Binding-site contacts:
Ligand atom C29 contacts residue GLN19 of chain 1.B at 3.7 Å.
Ligand atom N1 contacts residue ASP38 of chain 1.B at 2.7 Å (salt-bridge).
Ligand atom C3 contacts residue TYR83 of chain 1.B at 3.4 Å (hydrophobic).
Ligand atom C4 contacts residue THR85 of chain 1.B at 3.7 Å.
Ligand atom C25 contacts residue GLY228 of chain 1.B at 3.1 Å.
Ligand atom C25 contacts residue THR18 of chain 1.B at 3.1 Å.
Ligand atom C25 contacts residue ALA229 of chain 1.B at 3.5 Å (hydrophobic).
Ligand atom N7 contacts residue ASP38 of chain 1.B at 2.8 Å (salt-bridge).
Ligand atom O8 contacts residue THR85 of chain 1.B at 3.0 Å (h-bond).
Ligand atom O8 contacts residue SER84 of chain 1.B at 3.5 Å (h-bond).
Ligand atom C11 contacts residue TYR83 of chain 1.B at 3.6 Å (hydrophobic).
Ligand atom C12 contacts residue GLY228 of chain 1.B at 3.5 Å.
Ligand atom C16 contacts residue THR85 of chain 1.B at 3.6 Å.
Ligand atom C24 contacts residue GLY228 of chain 1.B at 3.2 Å.
Ligand atom C26 contacts residue THR227 of chain 1.B at 3.3 Å.
Ligand atom C23 contacts residue THR18 of chain 1.B at 3.6 Å.
Ligand atom C9 contacts residue ASP226 of chain 1.B at 3.4 Å.
Ligand atom C25 contacts residue SER230 of chain 1.B at 3.4 Å.
Ligand atom C23 contacts residue GLY228 of chain 1.B at 3.6 Å.
Ligand atom N7 contacts residue GLY228 of chain 1.B at 3.6 Å.
Ligand atom C24 contacts residue THR18 of chain 1.B at 3.2 Å.
Ligand atom C3 contacts residue THR85 of chain 1.B at 3.7 Å.
Ligand atom C15 contacts residue GLY228 of chain 1.B at 3.1 Å.
Ligand atom C17 contacts residue THR85 of chain 1.B at 3.5 Å.
Ligand atom C16 contacts residue GLY228 of chain 1.B at 3.7 Å.
Ligand atom C26 contacts residue ALA229 of chain 1.B at 3.7 Å (hydrophobic).
Ligand atom C27 contacts residue TYR20 of chain 1.B at 3.3 Å (hydrophobic).
Ligand atom C6 contacts residue ASP38 of chain 1.B at 3.5 Å.
Ligand atom C28 contacts residue VAL36 of chain 1.B at 3.5 Å (hydrophobic).
Ligand atom C23 contacts residue SER230 of chain 1.B at 3.4 Å.
Ligand atom C28 contacts residue TYR20 of chain 1.B at 3.3 Å (hydrophobic).
Ligand atom C11 contacts residue ASP38 of chain 1.B at 3.4 Å.
Ligand atom C28 contacts residue GLN19 of chain 1.B at 3.6 Å.
Ligand atom C2 contacts residue ASP38 of chain 1.B at 3.7 Å.
Ligand atom N7 contacts residue ASP226 of chain 1.B at 2.8 Å (salt-bridge).
Ligand atom C26 contacts residue GLY228 of chain 1.B at 3.6 Å.
Ligand atom C26 contacts residue THR18 of chain 1.B at 3.7 Å.
Ligand atom N22 contacts residue GLY228 of chain 1.B at 2.8 Å (h-bond).
Ligand atom C18 contacts residue THR85 of chain 1.B at 3.6 Å.
Ligand atom C27 contacts residue THR227 of chain 1.B at 3.4 Å.

A protein and the small-molecule ligand that binds it are described below.
Small molecule (SMILES): [H]/N=C1/N[C@](C)(C(C)C)CC(=O)N1Cc1cccc(C(=O)NCc2ccccc2)c1

Sequence of chain 1.B:
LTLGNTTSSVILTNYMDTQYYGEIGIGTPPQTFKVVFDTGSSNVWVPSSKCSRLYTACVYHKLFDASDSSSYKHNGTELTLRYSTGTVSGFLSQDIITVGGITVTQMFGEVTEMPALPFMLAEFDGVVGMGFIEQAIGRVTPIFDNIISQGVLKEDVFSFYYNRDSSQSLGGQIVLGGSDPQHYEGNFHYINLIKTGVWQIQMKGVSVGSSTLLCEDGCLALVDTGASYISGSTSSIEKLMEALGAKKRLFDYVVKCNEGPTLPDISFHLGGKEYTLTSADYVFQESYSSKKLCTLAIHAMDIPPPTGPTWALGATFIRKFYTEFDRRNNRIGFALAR